Sequence of chain 1.A:
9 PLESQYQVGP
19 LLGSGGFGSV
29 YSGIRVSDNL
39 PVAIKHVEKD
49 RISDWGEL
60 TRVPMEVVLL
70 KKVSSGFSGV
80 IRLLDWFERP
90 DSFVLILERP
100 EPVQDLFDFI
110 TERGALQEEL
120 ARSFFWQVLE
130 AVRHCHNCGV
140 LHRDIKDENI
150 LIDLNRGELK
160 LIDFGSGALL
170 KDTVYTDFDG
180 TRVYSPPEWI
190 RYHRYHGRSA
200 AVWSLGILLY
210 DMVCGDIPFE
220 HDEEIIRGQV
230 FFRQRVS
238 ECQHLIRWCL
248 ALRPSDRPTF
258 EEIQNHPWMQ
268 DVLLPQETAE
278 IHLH

Binding-site contacts:
Ligand atom C1 contacts residue ILE161 of chain 1.A at 3.8 Å (hydrophobic).
Ligand atom CL1 contacts residue ARG98 of chain 1.A at 3.9 Å.
Ligand atom C5 contacts residue ASP162 of chain 1.A at 3.6 Å.
Ligand atom C8 contacts residue ILE161 of chain 1.A at 3.9 Å (hydrophobic).
Ligand atom C25 contacts residue ASP107 of chain 1.A at 3.4 Å.
Ligand atom CL1 contacts residue LEU150 of chain 1.A at 4.0 Å.
Ligand atom C5 contacts residue LYS43 of chain 1.A at 3.9 Å.
Ligand atom N6 contacts residue ASP162 of chain 1.A at 3.4 Å.
Ligand atom C14 contacts residue ALA41 of chain 1.A at 3.4 Å (hydrophobic).
Ligand atom C14 contacts residue GLU97 of chain 1.A at 3.3 Å.
Ligand atom N26 contacts residue ASP107 of chain 1.A at 2.8 Å (salt-bridge).
Ligand atom C15 contacts residue ALA41 of chain 1.A at 3.5 Å (hydrophobic).
Ligand atom N23 contacts residue LEU20 of chain 1.A at 4.0 Å.
Ligand atom CL1 contacts residue LEU20 of chain 1.A at 3.9 Å.
Ligand atom C7 contacts residue LEU96 of chain 1.A at 3.9 Å (hydrophobic).
Ligand atom N26 contacts residue ASP104 of chain 1.A at 3.4 Å (salt-bridge).
Ligand atom C4 contacts residue ILE161 of chain 1.A at 3.8 Å (hydrophobic).
Ligand atom C10 contacts residue ILE161 of chain 1.A at 4.0 Å (hydrophobic).
Ligand atom C18 contacts residue LEU20 of chain 1.A at 3.8 Å (hydrophobic).
Ligand atom C7 contacts residue ASP162 of chain 1.A at 3.7 Å.
Ligand atom C3 contacts residue ILE161 of chain 1.A at 3.4 Å (hydrophobic).
Ligand atom O9 contacts residue LEU96 of chain 1.A at 3.3 Å.
Ligand atom C7 contacts residue LYS43 of chain 1.A at 3.6 Å.
Ligand atom CL1 contacts residue VAL102 of chain 1.A at 3.9 Å.
Ligand atom C4 contacts residue PHE25 of chain 1.A at 4.0 Å (hydrophobic).
Ligand atom C15 contacts residue GLU97 of chain 1.A at 3.5 Å.
Ligand atom N6 contacts residue LYS43 of chain 1.A at 2.9 Å (salt-bridge).
Ligand atom C21 contacts residue PHE25 of chain 1.A at 3.6 Å (hydrophobic).
Ligand atom C19 contacts residue LEU20 of chain 1.A at 3.4 Å (hydrophobic).
Ligand atom C13 contacts residue LEU150 of chain 1.A at 3.5 Å (hydrophobic).
Ligand atom C25 contacts residue ASP104 of chain 1.A at 2.8 Å.
Ligand atom N26 contacts residue PHE106 of chain 1.A at 3.8 Å.
Ligand atom C14 contacts residue LEU150 of chain 1.A at 3.7 Å (hydrophobic).
Ligand atom C18 contacts residue ASP104 of chain 1.A at 4.0 Å.
Ligand atom N2 contacts residue ILE161 of chain 1.A at 3.5 Å.
Ligand atom C11 contacts residue ILE161 of chain 1.A at 4.0 Å (hydrophobic).
Ligand atom C5 contacts residue PHE25 of chain 1.A at 3.6 Å (hydrophobic).
Ligand atom O9 contacts residue ILE161 of chain 1.A at 3.9 Å.
Ligand atom C13 contacts residue ALA41 of chain 1.A at 4.0 Å (hydrophobic).
Ligand atom C12 contacts residue LEU150 of chain 1.A at 3.8 Å (hydrophobic).

A protein and the small-molecule ligand that binds it are described below.
Small molecule (SMILES): NCCN1CCC(CCN2c3ccncc3Oc3ccc(Cl)cc32)CC1